Sequence of chain 6.D:
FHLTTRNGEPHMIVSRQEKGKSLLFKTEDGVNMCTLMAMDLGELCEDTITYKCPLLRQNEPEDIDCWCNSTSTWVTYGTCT

Binding-site contacts:
Ligand atom O2 contacts residue NAG1 of chain 6.T at 3.4 Å (h-bond).
Ligand atom C3 contacts residue NAG1 of chain 6.T at 4.1 Å.
Ligand atom C2 contacts residue NAG1 of chain 6.T at 2.9 Å.
Ligand atom O4 contacts residue BMA1 of chain 6.V at 4.0 Å.
Ligand atom C2 contacts residue BMA1 of chain 6.V at 3.2 Å.
Ligand atom O2 contacts residue BMA1 of chain 6.V at 3.0 Å (h-bond).
Ligand atom O5 contacts residue NAG1 of chain 6.T at 2.5 Å (h-bond).
Ligand atom O3 contacts residue BMA1 of chain 6.V at 1.1 Å.
Ligand atom O2 contacts residue HIS2 of chain 6.D at 3.4 Å (h-bond).
Ligand atom C1 contacts residue NAG1 of chain 6.T at 1.7 Å.
Ligand atom C3 contacts residue BMA1 of chain 6.V at 2.5 Å.
Ligand atom C2 contacts residue HIS2 of chain 6.D at 4.5 Å.
Ligand atom O6 contacts residue NAG1 of chain 6.T at 4.5 Å.
Ligand atom C5 contacts residue NAG1 of chain 6.T at 3.8 Å.
Ligand atom C4 contacts residue BMA1 of chain 6.V at 3.6 Å.

The protein below binds the small molecule below.
Small molecule (SMILES): OC[C@H]1O[C@@H](O)[C@@H](O)[C@@H](O)[C@@H]1O